Sequence of chain 3.D:
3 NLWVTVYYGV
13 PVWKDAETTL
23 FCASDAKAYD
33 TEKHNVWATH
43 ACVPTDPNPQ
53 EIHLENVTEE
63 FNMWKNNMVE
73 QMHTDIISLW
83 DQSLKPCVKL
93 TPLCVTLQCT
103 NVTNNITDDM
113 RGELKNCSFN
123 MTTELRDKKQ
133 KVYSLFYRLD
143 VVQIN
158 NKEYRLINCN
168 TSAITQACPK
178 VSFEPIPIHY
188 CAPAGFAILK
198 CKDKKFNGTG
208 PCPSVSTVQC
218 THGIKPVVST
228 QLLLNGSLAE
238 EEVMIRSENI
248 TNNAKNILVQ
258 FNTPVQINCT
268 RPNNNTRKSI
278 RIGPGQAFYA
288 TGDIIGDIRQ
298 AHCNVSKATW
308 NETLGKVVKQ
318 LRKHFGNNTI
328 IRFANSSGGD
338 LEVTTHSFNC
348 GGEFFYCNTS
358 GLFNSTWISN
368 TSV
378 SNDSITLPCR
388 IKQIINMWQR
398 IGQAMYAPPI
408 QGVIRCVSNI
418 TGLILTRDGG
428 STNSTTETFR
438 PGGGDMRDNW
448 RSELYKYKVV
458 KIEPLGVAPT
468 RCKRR

This small molecule binds to this protein.
Small molecule (SMILES): CC(=O)N[C@H]1[C@H](O[C@H]2[C@H](O)[C@@H](NC(C)=O)CO[C@@H]2CO)O[C@H](CO)[C@@H](O[C@@H]2O[C@H](CO[C@H]3O[C@H](CO)[C@@H](O)[C@H](O[C@H]4O[C@H](CO)[C@@H](O)[C@H](O)[C@@H]4O)[C@@H]3O)[C@@H](O)[C@H](O[C@H]3O[C@H](CO)[C@@H](O)[C@H](O)[C@@H]3O)[C@@H]2O)[C@@H]1O

Binding-site contacts:
Ligand atom C8 contacts residue GLY358 of chain 3.D at 3.6 Å.
Ligand atom C1 contacts residue ASN361 of chain 3.D at 1.4 Å.
Ligand atom C4 contacts residue ASN361 of chain 3.D at 4.3 Å.
Ligand atom N2 contacts residue SER357 of chain 3.D at 4.4 Å.
Ligand atom C3 contacts residue ASN361 of chain 3.D at 3.8 Å.
Ligand atom O7 contacts residue NAG2 of chain 3.U at 3.3 Å.
Ligand atom O7 contacts residue NAG1 of chain 3.U at 3.5 Å (h-bond).
Ligand atom C5 contacts residue ASN361 of chain 3.D at 3.6 Å.
Ligand atom C7 contacts residue NAG1 of chain 3.U at 3.9 Å.
Ligand atom O5 contacts residue ASN361 of chain 3.D at 2.5 Å (h-bond).
Ligand atom C7 contacts residue ASN361 of chain 3.D at 3.4 Å.
Ligand atom C7 contacts residue NAG2 of chain 3.U at 4.5 Å.
Ligand atom C8 contacts residue SER357 of chain 3.D at 3.9 Å.
Ligand atom C2 contacts residue ASN361 of chain 3.D at 2.6 Å.
Ligand atom C7 contacts residue SER357 of chain 3.D at 4.3 Å.
Ligand atom O7 contacts residue ASN361 of chain 3.D at 3.5 Å (h-bond).
Ligand atom N2 contacts residue ASN361 of chain 3.D at 2.9 Å (h-bond).
Ligand atom C8 contacts residue NAG1 of chain 3.U at 3.4 Å.